Binding-site contacts:
Ligand atom CBA contacts residue ILE128 of chain 1.A at 3.5 Å (hydrophobic).
Ligand atom CAB contacts residue LEU132 of chain 1.A at 3.0 Å (hydrophobic).
Ligand atom OAF contacts residue PHE129 of chain 1.A at 3.1 Å.
Ligand atom CAK contacts residue ALA54 of chain 1.A at 4.0 Å (hydrophobic).
Ligand atom OAE contacts residue MET47 of chain 1.A at 3.6 Å.
Ligand atom OAD contacts residue ARG98 of chain 1.A at 3.5 Å (salt-bridge).
Ligand atom OAC contacts residue ALA54 of chain 1.A at 3.9 Å.
Ligand atom CAA contacts residue HIS228 of chain 1.A at 2.9 Å.
Ligand atom OAD contacts residue GLU57 of chain 1.A at 2.5 Å (salt-bridge).
Ligand atom OAO contacts residue MET125 of chain 1.A at 3.5 Å.
Ligand atom CAG contacts residue ALA54 of chain 1.A at 3.4 Å (hydrophobic).
Ligand atom CAZ contacts residue HIS228 of chain 1.A at 3.7 Å.
Ligand atom OAC contacts residue THR51 of chain 1.A at 2.9 Å.
Ligand atom CAU contacts residue ILE128 of chain 1.A at 4.0 Å (hydrophobic).
Ligand atom CAA contacts residue MET125 of chain 1.A at 2.9 Å (hydrophobic).
Ligand atom CAJ contacts residue LEU91 of chain 1.A at 3.7 Å (hydrophobic).
Ligand atom OAP contacts residue PHE129 of chain 1.A at 3.8 Å.
Ligand atom OAE contacts residue HIS228 of chain 1.A at 3.0 Å (h-bond).
Ligand atom OAO contacts residue HIS228 of chain 1.A at 4.0 Å.
Ligand atom OAD contacts residue LEU91 of chain 1.A at 4.0 Å.
Ligand atom CAB contacts residue LEU95 of chain 1.A at 3.1 Å (hydrophobic).
Ligand atom CAM contacts residue LEU50 of chain 1.A at 4.0 Å (hydrophobic).
Ligand atom OAQ contacts residue MET92 of chain 1.A at 3.5 Å.
Ligand atom CAB contacts residue PHE108 of chain 1.A at 3.3 Å (hydrophobic).
Ligand atom CAI contacts residue GLU57 of chain 1.A at 3.9 Å.
Ligand atom OAQ contacts residue LEU88 of chain 1.A at 4.0 Å.
Ligand atom CAW contacts residue GLU57 of chain 1.A at 3.5 Å.
Ligand atom CAH contacts residue THR51 of chain 1.A at 3.1 Å.
Ligand atom CBB contacts residue LEU229 of chain 1.A at 3.8 Å (hydrophobic).
Ligand atom OAC contacts residue LEU240 of chain 1.A at 4.0 Å.
Ligand atom CBA contacts residue PHE129 of chain 1.A at 3.9 Å (hydrophobic).
Ligand atom OAE contacts residue LEU229 of chain 1.A at 3.9 Å.
Ligand atom CAK contacts residue LEU88 of chain 1.A at 4.0 Å (hydrophobic).
Ligand atom OAC contacts residue LEU244 of chain 1.A at 3.0 Å.
Ligand atom OAP contacts residue PHE108 of chain 1.A at 3.2 Å.
Ligand atom CAV contacts residue THR51 of chain 1.A at 3.4 Å.
Ligand atom CAA contacts residue VAL122 of chain 1.A at 4.0 Å (hydrophobic).
Ligand atom CBA contacts residue LEU132 of chain 1.A at 3.7 Å (hydrophobic).
Ligand atom OAP contacts residue LEU132 of chain 1.A at 3.0 Å.
Ligand atom CAV contacts residue ALA54 of chain 1.A at 3.8 Å (hydrophobic).

The protein below binds the small molecule below.
Small molecule (SMILES): COC(=O)C1=C(C(=O)OC)[C@@H]2O[C@H]1C(c1ccc(O)cc1)=C2c1ccc(O)cc1

Sequence of chain 1.A:
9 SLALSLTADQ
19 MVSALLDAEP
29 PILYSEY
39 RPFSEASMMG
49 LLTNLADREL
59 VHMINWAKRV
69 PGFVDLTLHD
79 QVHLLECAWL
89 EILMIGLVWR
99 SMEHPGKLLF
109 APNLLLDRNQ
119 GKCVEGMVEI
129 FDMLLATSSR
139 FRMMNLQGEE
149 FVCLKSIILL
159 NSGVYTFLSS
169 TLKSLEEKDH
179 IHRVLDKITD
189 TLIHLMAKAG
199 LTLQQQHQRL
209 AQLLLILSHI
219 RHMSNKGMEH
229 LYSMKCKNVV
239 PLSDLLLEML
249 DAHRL